Sequence of chain 1.B:
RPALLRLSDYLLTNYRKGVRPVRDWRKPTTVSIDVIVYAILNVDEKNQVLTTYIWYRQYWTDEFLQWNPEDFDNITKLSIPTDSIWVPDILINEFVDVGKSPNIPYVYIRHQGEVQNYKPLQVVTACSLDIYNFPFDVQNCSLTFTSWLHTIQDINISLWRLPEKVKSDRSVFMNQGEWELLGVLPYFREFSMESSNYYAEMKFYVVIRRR

Binding-site contacts:
Ligand atom C5 contacts residue PHE190 of chain 1.B at 3.8 Å (hydrophobic).
Ligand atom C8 contacts residue ASN158 of chain 1.B at 4.3 Å.
Ligand atom C2 contacts residue ASN158 of chain 1.B at 2.5 Å.
Ligand atom C3 contacts residue ASN158 of chain 1.B at 3.8 Å.
Ligand atom C4 contacts residue ASN158 of chain 1.B at 4.2 Å.
Ligand atom O7 contacts residue ASN158 of chain 1.B at 2.8 Å (h-bond).
Ligand atom O5 contacts residue ILE159 of chain 1.B at 3.8 Å.
Ligand atom O5 contacts residue PHE190 of chain 1.B at 4.2 Å.
Ligand atom C5 contacts residue ASN158 of chain 1.B at 3.6 Å.
Ligand atom C8 contacts residue ILE154 of chain 1.B at 3.9 Å (hydrophobic).
Ligand atom C4 contacts residue PHE190 of chain 1.B at 4.4 Å (hydrophobic).
Ligand atom C7 contacts residue ASN158 of chain 1.B at 3.0 Å.
Ligand atom C6 contacts residue ILE159 of chain 1.B at 4.0 Å (hydrophobic).
Ligand atom C8 contacts residue PHE190 of chain 1.B at 4.2 Å (hydrophobic).
Ligand atom O6 contacts residue ILE159 of chain 1.B at 4.4 Å.
Ligand atom O6 contacts residue SER160 of chain 1.B at 3.0 Å (h-bond).
Ligand atom C6 contacts residue SER160 of chain 1.B at 3.8 Å.
Ligand atom N2 contacts residue ILE154 of chain 1.B at 4.1 Å.
Ligand atom O5 contacts residue ASN158 of chain 1.B at 2.4 Å (h-bond).
Ligand atom N2 contacts residue ASN158 of chain 1.B at 2.9 Å (h-bond).
Ligand atom C7 contacts residue ILE154 of chain 1.B at 4.3 Å (hydrophobic).
Ligand atom C3 contacts residue PHE190 of chain 1.B at 4.4 Å (hydrophobic).
Ligand atom C5 contacts residue SER160 of chain 1.B at 4.4 Å.
Ligand atom C1 contacts residue ASN158 of chain 1.B at 1.4 Å.
Ligand atom O5 contacts residue SER160 of chain 1.B at 3.7 Å.
Ligand atom C1 contacts residue PHE190 of chain 1.B at 4.0 Å (hydrophobic).
Ligand atom O4 contacts residue PHE190 of chain 1.B at 4.1 Å.
Ligand atom C5 contacts residue ILE159 of chain 1.B at 4.2 Å (hydrophobic).

A small-molecule ligand and the protein it binds are described below.
Small molecule (SMILES): CC(=O)N[C@H]1[C@H](O[C@H]2[C@H](O)[C@@H](NC(C)=O)CO[C@@H]2CO)O[C@H](CO)[C@@H](O)[C@@H]1O